Binding-site contacts:
Ligand atom N contacts residue ASN227 of chain 1.A at 3.0 Å (h-bond).
Ligand atom CA contacts residue ASN176 of chain 1.A at 3.6 Å.
Ligand atom N contacts residue LEU175 of chain 1.A at 3.4 Å.
Ligand atom P contacts residue TYR131 of chain 1.A at 3.8 Å.
Ligand atom C contacts residue ASN227 of chain 1.A at 3.8 Å.
Ligand atom CD contacts residue LEU223 of chain 1.A at 3.6 Å (hydrophobic).
Ligand atom O1P contacts residue LYS52 of chain 1.A at 2.8 Å (salt-bridge).
Ligand atom CD1 contacts residue ASN227 of chain 1.A at 3.5 Å.
Ligand atom CA contacts residue ASN227 of chain 1.A at 3.7 Å.
Ligand atom O2P contacts residue ARG130 of chain 1.A at 2.6 Å (salt-bridge).
Ligand atom CB contacts residue ASN176 of chain 1.A at 3.6 Å.
Ligand atom O1P contacts residue ARG59 of chain 1.A at 2.7 Å (salt-bridge).
Ligand atom O2P contacts residue ARG59 of chain 1.A at 2.9 Å (salt-bridge).
Ligand atom OG contacts residue GLU183 of chain 1.A at 2.5 Å (salt-bridge).
Ligand atom CB contacts residue TRP231 of chain 1.A at 3.8 Å (hydrophobic).
Ligand atom O contacts residue LEU175 of chain 1.A at 3.6 Å.
Ligand atom O contacts residue VAL179 of chain 1.A at 3.4 Å.
Ligand atom C contacts residue ASN176 of chain 1.A at 3.7 Å.
Ligand atom CD2 contacts residue LYS123 of chain 1.A at 3.8 Å.
Ligand atom N contacts residue ASN176 of chain 1.A at 2.9 Å (h-bond).
Ligand atom O3P contacts residue ARG130 of chain 1.A at 3.0 Å (salt-bridge).
Ligand atom CD1 contacts residue ILE220 of chain 1.A at 3.6 Å (hydrophobic).
Ligand atom O contacts residue ASN227 of chain 1.A at 2.8 Å (h-bond).
Ligand atom CB contacts residue GLU183 of chain 1.A at 3.4 Å.
Ligand atom CB contacts residue ASN176 of chain 1.A at 3.4 Å.
Ligand atom CA contacts residue LEU175 of chain 1.A at 3.6 Å (hydrophobic).
Ligand atom CG2 contacts residue ASN53 of chain 1.A at 3.8 Å.
Ligand atom O3P contacts residue LYS52 of chain 1.A at 3.5 Å (salt-bridge).
Ligand atom P contacts residue LYS52 of chain 1.A at 3.8 Å.
Ligand atom O3P contacts residue TYR131 of chain 1.A at 2.5 Å (h-bond).
Ligand atom P contacts residue ARG59 of chain 1.A at 3.7 Å.
Ligand atom CB contacts residue LEU175 of chain 1.A at 3.8 Å (hydrophobic).
Ligand atom N contacts residue GLU183 of chain 1.A at 3.4 Å (salt-bridge).
Ligand atom OG contacts residue TYR182 of chain 1.A at 3.3 Å.
Ligand atom CA contacts residue ASN176 of chain 1.A at 3.9 Å.
Ligand atom CG1 contacts residue VAL49 of chain 1.A at 3.6 Å (hydrophobic).
Ligand atom OG contacts residue TRP231 of chain 1.A at 3.0 Å (h-bond).
Ligand atom C contacts residue LEU175 of chain 1.A at 3.7 Å (hydrophobic).
Ligand atom CB contacts residue ASN227 of chain 1.A at 3.5 Å.
Ligand atom P contacts residue ARG130 of chain 1.A at 3.7 Å.

This protein binds this small molecule.
Small molecule (SMILES): CC[C@H](C)[C@H](NC(=O)[C@@H](N)CO)C(=O)N[C@@H](COP(=O)(O)O)C(=O)N[C@@H](CC(C)C)C(=O)N1CCC[C@H]1C(=O)N[C@H](C=O)C(C)C

Sequence of chain 1.A:
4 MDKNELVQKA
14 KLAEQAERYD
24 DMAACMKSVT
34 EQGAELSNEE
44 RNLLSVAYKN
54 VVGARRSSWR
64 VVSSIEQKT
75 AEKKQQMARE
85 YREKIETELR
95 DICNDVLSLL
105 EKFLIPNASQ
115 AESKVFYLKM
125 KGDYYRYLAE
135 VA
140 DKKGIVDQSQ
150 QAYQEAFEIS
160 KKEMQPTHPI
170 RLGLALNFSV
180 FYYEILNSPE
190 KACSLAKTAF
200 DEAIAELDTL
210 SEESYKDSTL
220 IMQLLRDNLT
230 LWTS